Binding-site contacts:
Ligand atom O7 contacts residue GLU38 of chain 1.B at 3.0 Å (salt-bridge).
Ligand atom C5 contacts residue ASN35 of chain 1.B at 3.4 Å.
Ligand atom C4 contacts residue ASN35 of chain 1.B at 4.3 Å.
Ligand atom C7 contacts residue GLU38 of chain 1.B at 3.2 Å.
Ligand atom C2 contacts residue THR37 of chain 1.B at 4.5 Å.
Ligand atom N2 contacts residue ASN35 of chain 1.B at 3.5 Å (h-bond).
Ligand atom O5 contacts residue ASN35 of chain 1.B at 2.2 Å (h-bond).
Ligand atom C8 contacts residue GLU38 of chain 1.B at 3.2 Å.
Ligand atom N2 contacts residue THR37 of chain 1.B at 4.0 Å.
Ligand atom C6 contacts residue ASN35 of chain 1.B at 4.5 Å.
Ligand atom C7 contacts residue ASN35 of chain 1.B at 4.1 Å.
Ligand atom C2 contacts residue ASN35 of chain 1.B at 2.9 Å.
Ligand atom C8 contacts residue ASN35 of chain 1.B at 4.3 Å.
Ligand atom N2 contacts residue GLU38 of chain 1.B at 3.9 Å.
Ligand atom C3 contacts residue ASN35 of chain 1.B at 3.9 Å.
Ligand atom C1 contacts residue ASN35 of chain 1.B at 1.4 Å.

Sequence of chain 1.B:
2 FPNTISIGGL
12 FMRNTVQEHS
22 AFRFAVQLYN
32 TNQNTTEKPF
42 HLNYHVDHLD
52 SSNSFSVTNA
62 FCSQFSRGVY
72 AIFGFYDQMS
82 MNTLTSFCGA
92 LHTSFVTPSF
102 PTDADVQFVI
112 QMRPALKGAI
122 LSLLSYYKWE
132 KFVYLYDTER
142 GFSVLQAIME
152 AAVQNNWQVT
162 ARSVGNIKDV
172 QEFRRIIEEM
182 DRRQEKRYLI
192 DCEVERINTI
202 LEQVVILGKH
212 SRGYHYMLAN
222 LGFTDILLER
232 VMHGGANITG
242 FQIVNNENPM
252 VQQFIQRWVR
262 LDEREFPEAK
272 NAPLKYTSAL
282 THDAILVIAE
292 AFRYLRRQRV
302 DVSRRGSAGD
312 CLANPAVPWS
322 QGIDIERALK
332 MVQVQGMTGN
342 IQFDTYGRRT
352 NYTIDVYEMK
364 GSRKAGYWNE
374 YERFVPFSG

The protein below binds the small molecule below.
Small molecule (SMILES): CC(=O)N[C@@H]1[C@@H](O)[C@H](O)[C@@H](CO)O[C@H]1O